This protein binds this small molecule.
Small molecule (SMILES): CC(=O)N[C@@H](Cc1ccc(OP(=O)(O)O)c(C=O)c1)C(=O)N[C@H]1CCCCN(Cc2ccc(-c3ccccc3)cc2)C1=O

Sequence of chain 1.A:
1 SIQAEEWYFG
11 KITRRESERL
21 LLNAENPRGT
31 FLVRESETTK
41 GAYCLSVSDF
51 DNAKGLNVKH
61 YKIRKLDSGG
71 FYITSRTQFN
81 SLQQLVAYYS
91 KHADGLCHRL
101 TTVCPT

Binding-site contacts:
Ligand atom O9 contacts residue THR38 of chain 1.A at 3.6 Å (h-bond).
Ligand atom O18 contacts residue ARG14 of chain 1.A at 2.6 Å (salt-bridge).
Ligand atom C5 contacts residue HIS60 of chain 1.A at 3.6 Å.
Ligand atom O30 contacts residue CYS44 of chain 1.A at 3.0 Å (h-bond).
Ligand atom C3 contacts residue CYS44 of chain 1.A at 3.1 Å (hydrophobic).
Ligand atom O10 contacts residue CYS44 of chain 1.A at 3.8 Å.
Ligand atom C5 contacts residue CYS44 of chain 1.A at 3.8 Å (hydrophobic).
Ligand atom C65 contacts residue ASP94 of chain 1.A at 3.7 Å.
Ligand atom C16 contacts residue ARG14 of chain 1.A at 3.1 Å.
Ligand atom C21 contacts residue TYR61 of chain 1.A at 3.5 Å (hydrophobic).
Ligand atom O30 contacts residue THR38 of chain 1.A at 3.5 Å (h-bond).
Ligand atom O76 contacts residue TYR43 of chain 1.A at 3.0 Å (h-bond).
Ligand atom C6 contacts residue HIS60 of chain 1.A at 3.8 Å.
Ligand atom C12 contacts residue HIS60 of chain 1.A at 3.1 Å.
Ligand atom O8 contacts residue SER36 of chain 1.A at 3.5 Å.
Ligand atom C11 contacts residue HIS60 of chain 1.A at 3.3 Å.
Ligand atom O76 contacts residue CYS44 of chain 1.A at 2.6 Å (h-bond).
Ligand atom O10 contacts residue ARG34 of chain 1.A at 2.8 Å (salt-bridge).
Ligand atom C22 contacts residue TYR61 of chain 1.A at 3.7 Å (hydrophobic).
Ligand atom C17 contacts residue ARG14 of chain 1.A at 3.1 Å.
Ligand atom O76 contacts residue SER36 of chain 1.A at 3.7 Å.
Ligand atom C75 contacts residue TYR43 of chain 1.A at 3.7 Å (hydrophobic).
Ligand atom C63 contacts residue GLY95 of chain 1.A at 3.7 Å.
Ligand atom C63 contacts residue LEU96 of chain 1.A at 3.8 Å (hydrophobic).
Ligand atom P7 contacts residue ARG34 of chain 1.A at 3.8 Å.
Ligand atom P7 contacts residue CYS44 of chain 1.A at 3.7 Å.
Ligand atom O76 contacts residue LYS62 of chain 1.A at 3.2 Å.
Ligand atom O10 contacts residue ARG14 of chain 1.A at 2.6 Å (salt-bridge).
Ligand atom N14 contacts residue HIS60 of chain 1.A at 2.8 Å (h-bond).
Ligand atom O8 contacts residue ARG34 of chain 1.A at 2.8 Å (salt-bridge).
Ligand atom C65 contacts residue GLY95 of chain 1.A at 3.2 Å.
Ligand atom C75 contacts residue CYS44 of chain 1.A at 1.7 Å (hydrophobic).
Ligand atom C66 contacts residue GLY95 of chain 1.A at 3.6 Å.
Ligand atom C64 contacts residue GLY95 of chain 1.A at 3.5 Å.
Ligand atom C13 contacts residue HIS60 of chain 1.A at 3.5 Å.
Ligand atom O8 contacts residue GLU37 of chain 1.A at 2.6 Å (salt-bridge).
Ligand atom O8 contacts residue CYS44 of chain 1.A at 3.7 Å.
Ligand atom O30 contacts residue SER36 of chain 1.A at 3.1 Å (h-bond).
Ligand atom C75 contacts residue TYR61 of chain 1.A at 3.8 Å (hydrophobic).
Ligand atom C4 contacts residue CYS44 of chain 1.A at 2.6 Å (hydrophobic).